Sequence of chain 10.B:
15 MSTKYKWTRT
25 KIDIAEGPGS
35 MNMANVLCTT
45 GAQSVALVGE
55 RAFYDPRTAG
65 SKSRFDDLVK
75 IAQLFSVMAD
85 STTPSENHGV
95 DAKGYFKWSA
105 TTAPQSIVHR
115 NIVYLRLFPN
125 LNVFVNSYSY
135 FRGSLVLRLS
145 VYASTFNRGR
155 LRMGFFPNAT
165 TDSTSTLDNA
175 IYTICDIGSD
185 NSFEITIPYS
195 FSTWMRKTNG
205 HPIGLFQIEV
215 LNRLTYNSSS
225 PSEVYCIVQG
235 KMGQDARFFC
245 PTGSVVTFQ

Sequence of chain 10.A:
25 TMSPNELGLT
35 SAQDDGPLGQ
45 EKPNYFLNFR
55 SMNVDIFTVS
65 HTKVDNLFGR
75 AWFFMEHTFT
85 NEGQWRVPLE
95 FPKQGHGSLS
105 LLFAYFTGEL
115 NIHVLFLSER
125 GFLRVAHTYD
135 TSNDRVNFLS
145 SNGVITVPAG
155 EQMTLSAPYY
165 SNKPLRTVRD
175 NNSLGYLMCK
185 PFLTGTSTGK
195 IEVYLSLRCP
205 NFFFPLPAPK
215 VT

Sequence of chain 8.B:
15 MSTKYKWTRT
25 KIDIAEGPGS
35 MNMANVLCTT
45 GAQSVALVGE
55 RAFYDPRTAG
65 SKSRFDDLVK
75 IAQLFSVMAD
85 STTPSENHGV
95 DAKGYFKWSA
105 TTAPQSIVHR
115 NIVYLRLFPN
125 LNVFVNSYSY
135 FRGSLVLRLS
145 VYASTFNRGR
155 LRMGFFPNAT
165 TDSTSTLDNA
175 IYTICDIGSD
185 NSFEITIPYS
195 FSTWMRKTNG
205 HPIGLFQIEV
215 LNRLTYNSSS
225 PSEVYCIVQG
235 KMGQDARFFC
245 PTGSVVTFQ

The protein below binds the small molecule below.
Small molecule (SMILES): Nc1ncnc2c1ncn2[C@@H]1O[C@H](CO)[C@@H](O[P](=O)(O)OC[C@H]2O[C@@H](n3ccc(=O)[nH]c3=O)[C@H](O)[C@@H]2O[P](=O)(O)OC[C@H]2O[C@@H](n3ccc(=O)[nH]c3=O)[C@H](O)[C@@H]2O[P](=O)(O)OC[C@H]2O[C@@H](n3ccc(=O)[nH]c3=O)[C@H](O)[C@@H]2O[P](=O)(O)OC[C@H]2O[C@@H](n3ccc(=O)[nH]c3=O)[C@H](O)[C@@H]2O[P](=O)(O)OC[C@H]2O[C@@H](n3ccc(=O)[nH]c3=O)[C@H](O)[C@@H]2O)[C@H]1O

Sequence of chain 7.B:
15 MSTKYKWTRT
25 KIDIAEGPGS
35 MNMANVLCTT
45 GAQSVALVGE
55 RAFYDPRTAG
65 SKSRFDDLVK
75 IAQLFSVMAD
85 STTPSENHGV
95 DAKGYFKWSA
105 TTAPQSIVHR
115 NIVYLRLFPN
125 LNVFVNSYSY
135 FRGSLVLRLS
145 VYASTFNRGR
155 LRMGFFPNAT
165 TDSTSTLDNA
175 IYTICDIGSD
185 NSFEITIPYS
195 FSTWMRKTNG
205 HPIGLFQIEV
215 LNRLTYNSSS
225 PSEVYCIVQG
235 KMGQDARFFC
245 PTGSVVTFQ

Binding-site contacts:
Ligand atom N1 contacts residue TYR58 of chain 10.B at 3.5 Å.
Ligand atom OP2 contacts residue ARG55 of chain 10.B at 2.9 Å (salt-bridge).
Ligand atom O2' contacts residue THR17 of chain 8.B at 2.8 Å.
Ligand atom O2' contacts residue ARG55 of chain 10.B at 3.1 Å (salt-bridge).
Ligand atom O2 contacts residue TYR58 of chain 10.B at 3.6 Å.
Ligand atom N1 contacts residue ARG68 of chain 10.B at 3.9 Å.
Ligand atom P contacts residue THR17 of chain 8.B at 3.9 Å.
Ligand atom C1' contacts residue ARG68 of chain 10.B at 3.8 Å.
Ligand atom C4 contacts residue TRP21 of chain 8.B at 3.7 Å (hydrophobic).
Ligand atom OP1 contacts residue THR17 of chain 8.B at 3.7 Å.
Ligand atom N1 contacts residue TRP21 of chain 8.B at 3.8 Å.
Ligand atom OP2 contacts residue THR17 of chain 8.B at 3.5 Å.
Ligand atom OP2 contacts residue ARG202 of chain 10.A at 3.6 Å.
Ligand atom O2 contacts residue TRP21 of chain 8.B at 2.9 Å.
Ligand atom O2' contacts residue CYS203 of chain 10.A at 3.3 Å (h-bond).
Ligand atom O2' contacts residue LEU41 of chain 10.B at 3.8 Å.
Ligand atom OP1 contacts residue TYR19 of chain 7.B at 3.6 Å (h-bond).
Ligand atom N6 contacts residue TYR58 of chain 10.B at 3.5 Å (h-bond).
Ligand atom O2' contacts residue ARG55 of chain 10.B at 3.8 Å.
Ligand atom O3' contacts residue TYR19 of chain 7.B at 3.0 Å (h-bond).
Ligand atom O4' contacts residue ARG68 of chain 10.B at 3.0 Å (salt-bridge).
Ligand atom C5' contacts residue ARG202 of chain 10.A at 3.9 Å.
Ligand atom C2 contacts residue ARG55 of chain 10.B at 3.1 Å.
Ligand atom O4' contacts residue ARG202 of chain 10.A at 3.9 Å.
Ligand atom C2 contacts residue ALA56 of chain 10.B at 3.8 Å (hydrophobic).
Ligand atom O4 contacts residue TRP21 of chain 8.B at 3.4 Å.
Ligand atom C2 contacts residue TRP21 of chain 8.B at 3.2 Å (hydrophobic).
Ligand atom C6 contacts residue TYR58 of chain 10.B at 3.8 Å (hydrophobic).
Ligand atom C4' contacts residue TYR19 of chain 7.B at 3.8 Å (hydrophobic).
Ligand atom N3 contacts residue ARG55 of chain 10.B at 3.2 Å (salt-bridge).
Ligand atom C2 contacts residue TYR58 of chain 10.B at 3.8 Å (hydrophobic).
Ligand atom N3 contacts residue TRP21 of chain 8.B at 3.2 Å.
Ligand atom N1 contacts residue ALA56 of chain 10.B at 3.2 Å (h-bond).
Ligand atom C2' contacts residue ARG55 of chain 10.B at 3.4 Å.
Ligand atom O2' contacts residue THR44 of chain 10.B at 3.9 Å.
Ligand atom C1' contacts residue TRP21 of chain 8.B at 3.9 Å (hydrophobic).
Ligand atom O2' contacts residue TYR19 of chain 7.B at 3.7 Å.
Ligand atom C2' contacts residue THR17 of chain 8.B at 3.7 Å.
Ligand atom OP1 contacts residue MET15 of chain 8.B at 3.1 Å.
Ligand atom P contacts residue TYR19 of chain 7.B at 4.0 Å.